Sequence of chain 1.A:
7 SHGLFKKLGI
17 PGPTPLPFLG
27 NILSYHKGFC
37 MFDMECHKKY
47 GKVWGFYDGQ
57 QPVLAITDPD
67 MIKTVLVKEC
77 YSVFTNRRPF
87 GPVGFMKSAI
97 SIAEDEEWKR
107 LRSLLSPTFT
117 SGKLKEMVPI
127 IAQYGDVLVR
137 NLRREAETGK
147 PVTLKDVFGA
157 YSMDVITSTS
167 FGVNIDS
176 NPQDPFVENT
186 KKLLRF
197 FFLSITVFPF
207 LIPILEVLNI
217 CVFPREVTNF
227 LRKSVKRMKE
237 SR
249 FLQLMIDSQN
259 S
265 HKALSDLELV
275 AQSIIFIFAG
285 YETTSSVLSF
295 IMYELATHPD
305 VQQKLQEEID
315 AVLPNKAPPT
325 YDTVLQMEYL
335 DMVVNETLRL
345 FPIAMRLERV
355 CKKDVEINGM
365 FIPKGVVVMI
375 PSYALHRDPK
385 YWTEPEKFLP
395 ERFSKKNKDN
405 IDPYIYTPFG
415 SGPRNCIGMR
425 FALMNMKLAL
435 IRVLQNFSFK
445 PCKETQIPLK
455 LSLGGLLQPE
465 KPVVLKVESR

This small molecule binds to this protein.
Small molecule (SMILES): CC[C@H]1OC(=O)[C@H](C)[C@@H](O[C@H]2C[C@@](C)(OC)[C@@H](O)[C@H](C)O2)[C@H](C)[C@@H](O[C@@H]2O[C@H](C)C[C@H](N(C)C)[C@H]2O)[C@](C)(O)C[C@@H](C)C(=O)[C@H](C)[C@@H](O)[C@]1(C)O

Binding-site contacts:
Ligand atom C34 contacts residue PHE282 of chain 1.A at 3.8 Å (hydrophobic).
Ligand atom O6 contacts residue PHE35 of chain 1.A at 3.2 Å.
Ligand atom C17 contacts residue ARG84 of chain 1.A at 4.1 Å.
Ligand atom C34 contacts residue ILE279 of chain 1.A at 3.8 Å (hydrophobic).
Ligand atom C37 contacts residue THR287 of chain 1.A at 4.0 Å.
Ligand atom O13 contacts residue HEM1 of chain 1.C at 4.2 Å.
Ligand atom C37 contacts residue HEM1 of chain 1.C at 3.9 Å.
Ligand atom O5 contacts residue PHE35 of chain 1.A at 4.3 Å.
Ligand atom C19 contacts residue GLU352 of chain 1.A at 3.4 Å.
Ligand atom C31 contacts residue LEU460 of chain 1.A at 4.0 Å (hydrophobic).
Ligand atom C33 contacts residue PHE282 of chain 1.A at 3.8 Å (hydrophobic).
Ligand atom C34 contacts residue SER97 of chain 1.A at 4.0 Å.
Ligand atom O11 contacts residue ILE279 of chain 1.A at 4.0 Å.
Ligand atom C35 contacts residue ALA283 of chain 1.A at 4.3 Å (hydrophobic).
Ligand atom O13 contacts residue ALA283 of chain 1.A at 3.5 Å.
Ligand atom C16 contacts residue ARG84 of chain 1.A at 3.9 Å.
Ligand atom C34 contacts residue ALA283 of chain 1.A at 3.7 Å (hydrophobic).
Ligand atom C15 contacts residue ARG84 of chain 1.A at 3.8 Å.
Ligand atom C24 contacts residue PHE191 of chain 1.A at 4.2 Å (hydrophobic).
Ligand atom C37 contacts residue ALA348 of chain 1.A at 3.7 Å (hydrophobic).
Ligand atom C19 contacts residue ARG84 of chain 1.A at 3.4 Å.
Ligand atom C9 contacts residue ILE279 of chain 1.A at 4.3 Å (hydrophobic).
Ligand atom C19 contacts residue ARG350 of chain 1.A at 3.6 Å.
Ligand atom C20 contacts residue ALA348 of chain 1.A at 4.2 Å (hydrophobic).
Ligand atom C15 contacts residue GLU352 of chain 1.A at 3.9 Å.
Ligand atom C28 contacts residue PHE191 of chain 1.A at 4.2 Å (hydrophobic).
Ligand atom C25 contacts residue PHE191 of chain 1.A at 4.0 Å (hydrophobic).
Ligand atom C20 contacts residue ARG350 of chain 1.A at 4.1 Å.
Ligand atom C26 contacts residue PHE191 of chain 1.A at 3.9 Å (hydrophobic).
Ligand atom C32 contacts residue PHE86 of chain 1.A at 3.5 Å (hydrophobic).
Ligand atom O11 contacts residue SER97 of chain 1.A at 3.3 Å (h-bond).
Ligand atom C28 contacts residue PHE198 of chain 1.A at 3.7 Å (hydrophobic).
Ligand atom C36 contacts residue ALA348 of chain 1.A at 4.2 Å (hydrophobic).
Ligand atom O8 contacts residue PHE198 of chain 1.A at 4.2 Å.
Ligand atom C35 contacts residue PHE282 of chain 1.A at 4.3 Å (hydrophobic).
Ligand atom C36 contacts residue HEM1 of chain 1.C at 3.5 Å.
Ligand atom C30 contacts residue ALA348 of chain 1.A at 4.3 Å (hydrophobic).
Ligand atom C9 contacts residue SER97 of chain 1.A at 4.2 Å.
Ligand atom O12 contacts residue SER97 of chain 1.A at 3.6 Å.
Ligand atom O11 contacts residue ILE98 of chain 1.A at 3.9 Å.